The small molecule below binds the protein below.
Small molecule (SMILES): Nc1ccn([C@H]2C[C@H](O)[C@@H](COP(=O)(O)O)O2)c(=O)n1

Sequence of chain 1.M:
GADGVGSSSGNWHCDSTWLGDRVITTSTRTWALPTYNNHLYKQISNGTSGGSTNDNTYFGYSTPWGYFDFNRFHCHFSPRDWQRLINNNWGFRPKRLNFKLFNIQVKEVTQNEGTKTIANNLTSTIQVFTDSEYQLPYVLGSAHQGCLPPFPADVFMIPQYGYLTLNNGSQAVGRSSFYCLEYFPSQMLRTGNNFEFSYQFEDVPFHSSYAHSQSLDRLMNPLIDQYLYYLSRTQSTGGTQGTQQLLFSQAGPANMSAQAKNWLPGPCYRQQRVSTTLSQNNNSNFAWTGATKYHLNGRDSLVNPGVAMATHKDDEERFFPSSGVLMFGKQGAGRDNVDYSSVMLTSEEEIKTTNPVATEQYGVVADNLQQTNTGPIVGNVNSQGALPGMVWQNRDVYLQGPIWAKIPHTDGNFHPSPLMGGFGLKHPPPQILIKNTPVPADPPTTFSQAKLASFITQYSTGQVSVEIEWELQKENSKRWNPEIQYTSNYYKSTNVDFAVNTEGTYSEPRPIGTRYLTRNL

Binding-site contacts:
Ligand atom O3' contacts residue DA1 of chain 1.HC at 1.6 Å.
Ligand atom C2' contacts residue PRO205 of chain 1.M at 4.5 Å (hydrophobic).
Ligand atom C5' contacts residue DA1 of chain 1.HC at 3.6 Å.
Ligand atom O3' contacts residue PRO205 of chain 1.M at 4.1 Å.
Ligand atom C4' contacts residue DA1 of chain 1.HC at 3.7 Å.
Ligand atom C2' contacts residue DA1 of chain 1.HC at 3.7 Å.
Ligand atom O5' contacts residue DA1 of chain 1.HC at 3.9 Å.
Ligand atom C3' contacts residue DA1 of chain 1.HC at 2.6 Å.